The protein below binds the small molecule below.
Small molecule (SMILES): C[C@H](Oc1cccc2ccccc12)C(=O)Nc1ccc2oc(-c3ccncc3)nc2c1

Sequence of chain 1.B:
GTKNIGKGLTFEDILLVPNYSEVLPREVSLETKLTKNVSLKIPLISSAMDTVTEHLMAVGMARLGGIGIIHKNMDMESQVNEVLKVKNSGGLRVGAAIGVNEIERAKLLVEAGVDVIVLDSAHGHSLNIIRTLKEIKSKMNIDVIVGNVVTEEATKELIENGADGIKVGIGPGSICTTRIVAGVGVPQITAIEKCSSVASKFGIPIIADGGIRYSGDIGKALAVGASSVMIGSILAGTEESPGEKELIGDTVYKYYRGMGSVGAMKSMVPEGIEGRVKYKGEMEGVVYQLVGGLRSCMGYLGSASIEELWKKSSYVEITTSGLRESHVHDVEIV

Binding-site contacts:
Ligand atom N2 contacts residue SER130 of chain 1.A at 3.5 Å.
Ligand atom C17 contacts residue GLU290 of chain 1.A at 3.5 Å.
Ligand atom C19 contacts residue ALA126 of chain 1.A at 3.9 Å (hydrophobic).
Ligand atom C20 contacts residue IMP1 of chain 1.E at 3.8 Å.
Ligand atom C16 contacts residue ALA126 of chain 1.A at 3.8 Å (hydrophobic).
Ligand atom C10 contacts residue GLU290 of chain 1.A at 3.7 Å.
Ligand atom C18 contacts residue IMP1 of chain 1.E at 3.4 Å.
Ligand atom C5 contacts residue SER130 of chain 1.A at 3.8 Å.
Ligand atom C18 contacts residue ALA126 of chain 1.A at 3.5 Å (hydrophobic).
Ligand atom C12 contacts residue TYR319 of chain 1.B at 3.7 Å (hydrophobic).
Ligand atom C9 contacts residue MET287 of chain 1.A at 3.8 Å (hydrophobic).
Ligand atom C11 contacts residue SER315 of chain 1.B at 3.3 Å.
Ligand atom O2 contacts residue ALA126 of chain 1.A at 3.7 Å.
Ligand atom C15 contacts residue VAL288 of chain 1.A at 3.6 Å (hydrophobic).
Ligand atom C46 contacts residue GLY264 of chain 1.A at 3.7 Å.
Ligand atom C3 contacts residue LEU28 of chain 1.B at 3.4 Å (hydrophobic).
Ligand atom C5 contacts residue VAL27 of chain 1.B at 3.3 Å (hydrophobic).
Ligand atom C6 contacts residue GLY318 of chain 1.B at 3.8 Å.
Ligand atom C43 contacts residue IMP1 of chain 1.E at 3.7 Å.
Ligand atom C4 contacts residue SER130 of chain 1.A at 3.7 Å.
Ligand atom C19 contacts residue IMP1 of chain 1.E at 3.3 Å.
Ligand atom C14 contacts residue GLU290 of chain 1.A at 3.6 Å.
Ligand atom C11 contacts residue TYR319 of chain 1.B at 3.4 Å (hydrophobic).
Ligand atom C6 contacts residue SER25 of chain 1.B at 3.4 Å.
Ligand atom C6 contacts residue VAL27 of chain 1.B at 3.3 Å (hydrophobic).
Ligand atom C12 contacts residue SER315 of chain 1.B at 3.7 Å.
Ligand atom C45 contacts residue MET263 of chain 1.A at 3.5 Å (hydrophobic).
Ligand atom C7 contacts residue PRO29 of chain 1.B at 3.8 Å (hydrophobic).
Ligand atom C11 contacts residue GLU290 of chain 1.A at 3.5 Å.
Ligand atom C4 contacts residue LEU28 of chain 1.B at 3.5 Å (hydrophobic).
Ligand atom N2 contacts residue SER25 of chain 1.B at 3.7 Å.
Ligand atom C17 contacts residue ALA126 of chain 1.A at 3.5 Å (hydrophobic).
Ligand atom C46 contacts residue MET263 of chain 1.A at 3.9 Å (hydrophobic).
Ligand atom C13 contacts residue ALA126 of chain 1.A at 3.8 Å (hydrophobic).
Ligand atom N3 contacts residue GLU290 of chain 1.A at 2.9 Å (salt-bridge).
Ligand atom O1 contacts residue PRO29 of chain 1.B at 3.8 Å.
Ligand atom C13 contacts residue GLU290 of chain 1.A at 3.7 Å.
Ligand atom C5 contacts residue SER25 of chain 1.B at 3.1 Å.
Ligand atom C44 contacts residue MET263 of chain 1.A at 3.6 Å (hydrophobic).
Ligand atom C18 contacts residue THR182 of chain 1.A at 3.6 Å.

Sequence of chain 1.A:
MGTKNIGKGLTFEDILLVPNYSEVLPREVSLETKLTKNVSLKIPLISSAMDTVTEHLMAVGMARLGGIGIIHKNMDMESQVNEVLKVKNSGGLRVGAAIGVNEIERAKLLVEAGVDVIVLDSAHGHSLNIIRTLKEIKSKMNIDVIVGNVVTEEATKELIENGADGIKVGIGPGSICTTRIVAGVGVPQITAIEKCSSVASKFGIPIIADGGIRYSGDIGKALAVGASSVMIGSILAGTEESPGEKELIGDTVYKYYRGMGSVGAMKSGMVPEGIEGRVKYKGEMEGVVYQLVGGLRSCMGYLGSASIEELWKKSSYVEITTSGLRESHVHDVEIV